Binding-site contacts:
Ligand atom C5 contacts residue ASN17 of chain 2.B at 3.5 Å.
Ligand atom C4 contacts residue ASN17 of chain 2.B at 3.3 Å.
Ligand atom O4 contacts residue ILE4 of chain 2.B at 4.3 Å.
Ligand atom C6 contacts residue ASN17 of chain 2.B at 4.4 Å.
Ligand atom O6 contacts residue ILE4 of chain 2.B at 4.3 Å.
Ligand atom O3 contacts residue ASN17 of chain 2.B at 3.5 Å (h-bond).
Ligand atom C1 contacts residue ASN17 of chain 2.B at 1.5 Å.
Ligand atom N2 contacts residue ASN17 of chain 2.B at 3.8 Å.
Ligand atom O5 contacts residue ASN17 of chain 2.B at 2.5 Å (h-bond).
Ligand atom C2 contacts residue ASN17 of chain 2.B at 2.6 Å.
Ligand atom C3 contacts residue ASN17 of chain 2.B at 3.3 Å.

Sequence of chain 2.B:
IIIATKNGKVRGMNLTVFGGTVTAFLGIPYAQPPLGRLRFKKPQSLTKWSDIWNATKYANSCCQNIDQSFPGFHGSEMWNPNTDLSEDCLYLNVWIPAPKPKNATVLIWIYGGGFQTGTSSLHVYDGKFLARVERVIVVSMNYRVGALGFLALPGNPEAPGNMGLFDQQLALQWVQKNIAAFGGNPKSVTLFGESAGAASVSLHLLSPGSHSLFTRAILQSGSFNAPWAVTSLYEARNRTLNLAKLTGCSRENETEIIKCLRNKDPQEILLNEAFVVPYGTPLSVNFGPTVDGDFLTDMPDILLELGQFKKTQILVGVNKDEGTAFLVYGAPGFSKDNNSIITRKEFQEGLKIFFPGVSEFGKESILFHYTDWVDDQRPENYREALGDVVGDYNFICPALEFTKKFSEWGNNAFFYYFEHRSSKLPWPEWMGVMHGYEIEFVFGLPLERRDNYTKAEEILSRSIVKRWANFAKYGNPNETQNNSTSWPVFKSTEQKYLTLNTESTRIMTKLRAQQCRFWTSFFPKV

A protein and the small-molecule ligand that binds it are described below.
Small molecule (SMILES): CC(=O)N[C@@H]1[C@@H](O)[C@H](O)[C@@H](CO)O[C@H]1O